Sequence of chain 1.L:
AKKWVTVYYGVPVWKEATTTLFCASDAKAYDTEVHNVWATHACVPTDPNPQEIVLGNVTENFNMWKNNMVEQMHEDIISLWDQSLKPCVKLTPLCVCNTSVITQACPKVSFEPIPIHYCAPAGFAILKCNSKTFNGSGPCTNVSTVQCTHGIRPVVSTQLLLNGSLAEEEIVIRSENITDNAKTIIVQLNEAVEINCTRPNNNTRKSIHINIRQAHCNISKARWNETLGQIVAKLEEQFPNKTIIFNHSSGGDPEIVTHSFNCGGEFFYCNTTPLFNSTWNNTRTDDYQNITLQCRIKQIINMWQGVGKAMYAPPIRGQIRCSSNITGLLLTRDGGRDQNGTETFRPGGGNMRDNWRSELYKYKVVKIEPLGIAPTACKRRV

This small molecule binds to this protein.
Small molecule (SMILES): CC(=O)N[C@@H]1[C@@H](O)[C@H](O)[C@@H](CO)O[C@H]1O

Binding-site contacts:
Ligand atom C8 contacts residue ASN370 of chain 1.L at 3.8 Å.
Ligand atom O5 contacts residue ASN370 of chain 1.L at 2.4 Å (h-bond).
Ligand atom C7 contacts residue ASN370 of chain 1.L at 3.4 Å.
Ligand atom C3 contacts residue ASN370 of chain 1.L at 3.7 Å.
Ligand atom C1 contacts residue ASN370 of chain 1.L at 1.4 Å.
Ligand atom O5 contacts residue PRO369 of chain 1.L at 4.3 Å.
Ligand atom C5 contacts residue ASN370 of chain 1.L at 3.7 Å.
Ligand atom C4 contacts residue ASN370 of chain 1.L at 4.1 Å.
Ligand atom N2 contacts residue ASN370 of chain 1.L at 2.8 Å (h-bond).
Ligand atom O7 contacts residue ASN370 of chain 1.L at 3.6 Å (h-bond).
Ligand atom C2 contacts residue ASN370 of chain 1.L at 2.4 Å.
Ligand atom C1 contacts residue PRO369 of chain 1.L at 4.4 Å (hydrophobic).